Binding-site contacts:
Ligand atom C8 contacts residue GLU88 of chain 1.F at 3.6 Å.
Ligand atom O5 contacts residue ASN257 of chain 1.F at 2.4 Å (h-bond).
Ligand atom C6 contacts residue ASN245 of chain 1.F at 4.3 Å.
Ligand atom C7 contacts residue VAL90 of chain 1.F at 3.8 Å (hydrophobic).
Ligand atom O3 contacts residue VAL90 of chain 1.F at 4.3 Å.
Ligand atom C5 contacts residue ASN257 of chain 1.F at 3.6 Å.
Ligand atom C8 contacts residue LEU91 of chain 1.F at 3.9 Å (hydrophobic).
Ligand atom C3 contacts residue ASN257 of chain 1.F at 3.6 Å.
Ligand atom C2 contacts residue ASN257 of chain 1.F at 2.4 Å.
Ligand atom C8 contacts residue VAL90 of chain 1.F at 3.6 Å (hydrophobic).
Ligand atom C7 contacts residue ASN257 of chain 1.F at 3.2 Å.
Ligand atom C8 contacts residue ASN257 of chain 1.F at 3.6 Å.
Ligand atom N2 contacts residue VAL90 of chain 1.F at 3.7 Å.
Ligand atom C4 contacts residue ASN257 of chain 1.F at 4.2 Å.
Ligand atom C1 contacts residue ASN245 of chain 1.F at 3.6 Å.
Ligand atom C5 contacts residue ASN245 of chain 1.F at 4.2 Å.
Ligand atom C8 contacts residue GLY92 of chain 1.F at 4.2 Å.
Ligand atom C3 contacts residue VAL90 of chain 1.F at 4.2 Å (hydrophobic).
Ligand atom C1 contacts residue ASN257 of chain 1.F at 1.4 Å.
Ligand atom O5 contacts residue ASN245 of chain 1.F at 3.4 Å.
Ligand atom O7 contacts residue VAL90 of chain 1.F at 3.6 Å.
Ligand atom N2 contacts residue ASN257 of chain 1.F at 2.8 Å (h-bond).
Ligand atom O7 contacts residue ASN257 of chain 1.F at 3.2 Å (h-bond).

Sequence of chain 1.F:
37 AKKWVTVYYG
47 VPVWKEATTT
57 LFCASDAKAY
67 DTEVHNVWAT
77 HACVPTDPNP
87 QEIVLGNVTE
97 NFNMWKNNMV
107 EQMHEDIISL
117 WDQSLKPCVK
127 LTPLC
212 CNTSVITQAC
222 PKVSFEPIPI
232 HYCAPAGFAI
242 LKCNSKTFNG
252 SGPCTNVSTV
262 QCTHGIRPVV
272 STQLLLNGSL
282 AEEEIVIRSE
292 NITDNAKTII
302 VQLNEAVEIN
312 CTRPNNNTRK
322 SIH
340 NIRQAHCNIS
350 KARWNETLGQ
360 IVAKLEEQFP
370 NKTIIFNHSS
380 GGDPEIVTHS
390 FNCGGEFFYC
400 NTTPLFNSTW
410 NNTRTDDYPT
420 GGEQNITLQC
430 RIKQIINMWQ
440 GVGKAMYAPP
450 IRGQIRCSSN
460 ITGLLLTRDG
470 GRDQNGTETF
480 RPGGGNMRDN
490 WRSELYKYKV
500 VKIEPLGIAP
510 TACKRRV

A protein and the small-molecule ligand that binds it are described below.
Small molecule (SMILES): CC(=O)N[C@H]1[C@H](O[C@H]2[C@H](O)[C@@H](NC(C)=O)CO[C@@H]2CO)O[C@H](CO)[C@@H](O)[C@@H]1O